Binding-site contacts:
Ligand atom O7 contacts residue LEU62 of chain 3.F at 3.9 Å.
Ligand atom C6 contacts residue LYS68 of chain 3.F at 4.0 Å.
Ligand atom O1B contacts residue LYS68 of chain 3.F at 3.0 Å (salt-bridge).
Ligand atom O10 contacts residue PHE75 of chain 4.F at 3.9 Å.
Ligand atom C10 contacts residue GLN278 of chain 3.F at 4.1 Å.
Ligand atom C9 contacts residue LYS68 of chain 3.F at 3.6 Å.
Ligand atom O9 contacts residue LYS68 of chain 3.F at 2.5 Å (salt-bridge).
Ligand atom C8 contacts residue GLN278 of chain 3.F at 3.7 Å.
Ligand atom O10 contacts residue LEU62 of chain 3.F at 3.2 Å.
Ligand atom C11 contacts residue ASN272 of chain 3.F at 3.6 Å.
Ligand atom O4 contacts residue ASP74 of chain 4.F at 4.0 Å.
Ligand atom O8 contacts residue ASN272 of chain 3.F at 3.3 Å (h-bond).
Ligand atom C11 contacts residue PHE75 of chain 4.F at 3.5 Å (hydrophobic).
Ligand atom C8 contacts residue LYS68 of chain 3.F at 3.5 Å.
Ligand atom O1A contacts residue ASN272 of chain 3.F at 4.1 Å.
Ligand atom O8 contacts residue THR276 of chain 3.F at 3.9 Å.
Ligand atom C11 contacts residue THR276 of chain 3.F at 3.2 Å.
Ligand atom C11 contacts residue GLN278 of chain 3.F at 3.5 Å.
Ligand atom C11 contacts residue PHE270 of chain 3.F at 3.9 Å (hydrophobic).
Ligand atom N5 contacts residue ASN272 of chain 3.F at 3.2 Å (h-bond).
Ligand atom C9 contacts residue LEU67 of chain 3.F at 3.4 Å (hydrophobic).
Ligand atom O8 contacts residue GLN278 of chain 3.F at 3.5 Å (h-bond).
Ligand atom O9 contacts residue GLN278 of chain 3.F at 4.1 Å.
Ligand atom O1A contacts residue THR276 of chain 3.F at 3.3 Å (h-bond).
Ligand atom C9 contacts residue GLN278 of chain 3.F at 3.3 Å.
Ligand atom C5 contacts residue ASN272 of chain 3.F at 4.2 Å.
Ligand atom N5 contacts residue GLN278 of chain 3.F at 3.9 Å.
Ligand atom O1B contacts residue ASN272 of chain 3.F at 3.4 Å (h-bond).
Ligand atom O8 contacts residue LYS68 of chain 3.F at 3.1 Å.
Ligand atom O1A contacts residue SER274 of chain 3.F at 3.8 Å.
Ligand atom C11 contacts residue PHE65 of chain 3.F at 4.0 Å (hydrophobic).
Ligand atom C7 contacts residue GLN278 of chain 3.F at 3.9 Å.
Ligand atom O9 contacts residue LEU67 of chain 3.F at 2.3 Å.
Ligand atom C6 contacts residue ASN272 of chain 3.F at 3.6 Å.
Ligand atom C1 contacts residue THR276 of chain 3.F at 3.1 Å.
Ligand atom C1 contacts residue ASN272 of chain 3.F at 3.9 Å.
Ligand atom C11 contacts residue LEU62 of chain 3.F at 3.9 Å (hydrophobic).
Ligand atom C10 contacts residue ASN272 of chain 3.F at 3.9 Å.
Ligand atom C10 contacts residue LEU62 of chain 3.F at 3.6 Å (hydrophobic).
Ligand atom O1B contacts residue THR276 of chain 3.F at 2.4 Å (h-bond).

This protein binds this small molecule.
Small molecule (SMILES): CC(=O)N[C@H]1[C@H]([C@H](O)[C@H](O)CO)O[C@@](O[C@H](CO)[C@@H](O)[C@@H]2O[C@@H](C(=O)O)C[C@H](O)[C@H]2NC(C)=O)(C(=O)O)C[C@@H]1O

Sequence of chain 4.F:
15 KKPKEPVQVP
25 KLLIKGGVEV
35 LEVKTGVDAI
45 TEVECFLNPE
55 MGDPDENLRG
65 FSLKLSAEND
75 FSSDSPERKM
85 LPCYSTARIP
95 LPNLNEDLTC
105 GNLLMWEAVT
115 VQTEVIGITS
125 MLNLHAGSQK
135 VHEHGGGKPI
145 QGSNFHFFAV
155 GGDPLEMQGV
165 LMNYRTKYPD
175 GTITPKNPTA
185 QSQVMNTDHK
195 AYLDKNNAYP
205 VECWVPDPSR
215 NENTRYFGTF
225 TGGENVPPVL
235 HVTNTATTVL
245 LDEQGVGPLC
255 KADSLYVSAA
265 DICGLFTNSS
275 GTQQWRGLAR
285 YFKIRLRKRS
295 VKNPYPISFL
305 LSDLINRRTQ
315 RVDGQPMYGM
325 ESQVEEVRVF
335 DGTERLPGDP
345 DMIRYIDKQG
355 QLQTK

Sequence of chain 3.F:
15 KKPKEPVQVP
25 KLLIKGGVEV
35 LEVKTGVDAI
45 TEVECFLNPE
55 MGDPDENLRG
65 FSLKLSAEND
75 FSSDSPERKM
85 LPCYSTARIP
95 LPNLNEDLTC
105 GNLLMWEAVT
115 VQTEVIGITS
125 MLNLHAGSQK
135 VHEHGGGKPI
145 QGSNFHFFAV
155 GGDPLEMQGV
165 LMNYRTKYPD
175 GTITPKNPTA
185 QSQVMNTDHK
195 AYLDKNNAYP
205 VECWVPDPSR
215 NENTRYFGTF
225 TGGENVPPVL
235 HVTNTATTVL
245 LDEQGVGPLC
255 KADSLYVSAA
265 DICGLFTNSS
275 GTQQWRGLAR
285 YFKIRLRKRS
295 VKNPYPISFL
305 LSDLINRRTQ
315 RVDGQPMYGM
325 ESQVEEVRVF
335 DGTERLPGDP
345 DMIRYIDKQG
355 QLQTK